Sequence of chain 1.A:
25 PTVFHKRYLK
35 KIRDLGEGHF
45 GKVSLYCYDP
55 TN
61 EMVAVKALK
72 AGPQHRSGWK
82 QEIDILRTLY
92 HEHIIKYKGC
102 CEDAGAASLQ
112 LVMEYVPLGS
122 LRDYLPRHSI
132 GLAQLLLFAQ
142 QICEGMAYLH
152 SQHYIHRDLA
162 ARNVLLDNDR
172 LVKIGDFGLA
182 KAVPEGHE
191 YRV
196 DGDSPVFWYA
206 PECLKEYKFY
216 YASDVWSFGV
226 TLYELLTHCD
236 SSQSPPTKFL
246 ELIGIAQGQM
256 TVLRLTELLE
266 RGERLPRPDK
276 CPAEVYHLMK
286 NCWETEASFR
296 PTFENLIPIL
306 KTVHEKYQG

Binding-site contacts:
Ligand atom N5 contacts residue VAL117 of chain 1.A at 3.0 Å (h-bond).
Ligand atom N5 contacts residue TYR116 of chain 1.A at 3.7 Å.
Ligand atom N1 contacts residue TYR116 of chain 1.A at 3.7 Å.
Ligand atom C6 contacts residue LEU166 of chain 1.A at 3.8 Å (hydrophobic).
Ligand atom C4 contacts residue GLY120 of chain 1.A at 3.5 Å.
Ligand atom C4 contacts residue TYR116 of chain 1.A at 3.3 Å (hydrophobic).
Ligand atom C9 contacts residue GLU115 of chain 1.A at 3.7 Å.
Ligand atom N9 contacts residue GLY176 of chain 1.A at 3.4 Å.
Ligand atom C8 contacts residue VAL117 of chain 1.A at 3.1 Å (hydrophobic).
Ligand atom N8 contacts residue LYS66 of chain 1.A at 3.5 Å.
Ligand atom C18 contacts residue GLY42 of chain 1.A at 3.5 Å.
Ligand atom C18 contacts residue VAL47 of chain 1.A at 3.7 Å (hydrophobic).
Ligand atom N8 contacts residue GLY45 of chain 1.A at 3.3 Å (h-bond).
Ligand atom C19 contacts residue ARG163 of chain 1.A at 3.3 Å.
Ligand atom C20 contacts residue ARG163 of chain 1.A at 3.4 Å.
Ligand atom C4 contacts residue PRO118 of chain 1.A at 3.5 Å (hydrophobic).
Ligand atom C9 contacts residue LEU166 of chain 1.A at 3.7 Å (hydrophobic).
Ligand atom C8 contacts residue TYR116 of chain 1.A at 3.5 Å (hydrophobic).
Ligand atom N9 contacts residue ASP177 of chain 1.A at 3.7 Å.
Ligand atom C10 contacts residue LEU166 of chain 1.A at 3.7 Å (hydrophobic).
Ligand atom C17 contacts residue GLY40 of chain 1.A at 3.7 Å.
Ligand atom C3 contacts residue GLY120 of chain 1.A at 3.4 Å.
Ligand atom C9 contacts residue ILE96 of chain 1.A at 3.7 Å (hydrophobic).
Ligand atom C16 contacts residue VAL47 of chain 1.A at 3.5 Å (hydrophobic).
Ligand atom C15 contacts residue ASP177 of chain 1.A at 3.7 Å.
Ligand atom N1 contacts residue PRO118 of chain 1.A at 3.7 Å.
Ligand atom N4 contacts residue VAL117 of chain 1.A at 3.7 Å.
Ligand atom C20 contacts residue ASN164 of chain 1.A at 3.5 Å.
Ligand atom C9 contacts residue ALA64 of chain 1.A at 3.4 Å (hydrophobic).
Ligand atom C1 contacts residue TYR116 of chain 1.A at 3.6 Å (hydrophobic).
Ligand atom C13 contacts residue LEU39 of chain 1.A at 3.3 Å (hydrophobic).
Ligand atom C16 contacts residue GLY40 of chain 1.A at 3.5 Å.
Ligand atom C15 contacts residue VAL47 of chain 1.A at 3.5 Å (hydrophobic).
Ligand atom C5 contacts residue GLY120 of chain 1.A at 3.7 Å.
Ligand atom C19 contacts residue ASN164 of chain 1.A at 3.2 Å.
Ligand atom C20 contacts residue ASP177 of chain 1.A at 3.7 Å.
Ligand atom C1 contacts residue PRO118 of chain 1.A at 3.2 Å (hydrophobic).
Ligand atom N8 contacts residue GLY42 of chain 1.A at 3.3 Å (h-bond).
Ligand atom C17 contacts residue GLU41 of chain 1.A at 3.6 Å.
Ligand atom N7 contacts residue GLY40 of chain 1.A at 3.6 Å.

This protein binds this small molecule.
Small molecule (SMILES): Cn1cc(-c2cn3nccc3c(-c3cnn(C4(CC#N)CC(C#N)C4)c3)n2)cn1